The protein below binds the small molecule below.
Small molecule (SMILES): CC1=C2C[C@H]3[C@@H](CC=C4C[C@@H](O)CC[C@@]43C)[C@@H]2CC[C@]12O[C@@H]1C[C@H](C)CN[C@H]1[C@H]2C

Sequence of chain 1.A:
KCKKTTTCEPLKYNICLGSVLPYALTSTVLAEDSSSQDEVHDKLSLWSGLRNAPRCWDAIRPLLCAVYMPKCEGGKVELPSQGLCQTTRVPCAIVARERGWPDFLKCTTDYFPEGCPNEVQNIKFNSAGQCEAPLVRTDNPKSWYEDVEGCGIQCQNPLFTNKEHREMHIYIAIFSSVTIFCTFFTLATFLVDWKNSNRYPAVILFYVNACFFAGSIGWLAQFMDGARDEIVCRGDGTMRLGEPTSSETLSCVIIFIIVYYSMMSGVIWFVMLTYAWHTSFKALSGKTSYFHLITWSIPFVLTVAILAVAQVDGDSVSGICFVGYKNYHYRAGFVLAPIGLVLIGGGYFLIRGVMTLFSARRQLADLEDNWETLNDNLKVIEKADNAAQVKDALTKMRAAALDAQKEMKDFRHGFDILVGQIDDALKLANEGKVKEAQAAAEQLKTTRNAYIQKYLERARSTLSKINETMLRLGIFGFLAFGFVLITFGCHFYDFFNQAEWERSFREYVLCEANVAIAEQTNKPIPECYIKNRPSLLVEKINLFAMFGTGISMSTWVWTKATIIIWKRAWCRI

Binding-site contacts:
Ligand atom O02 contacts residue ASP325 of chain 1.A at 3.8 Å.
Ligand atom C06 contacts residue TYR335 of chain 1.A at 4.2 Å (hydrophobic).
Ligand atom C15 contacts residue TYR335 of chain 1.A at 4.2 Å (hydrophobic).
Ligand atom C11 contacts residue GLN522 of chain 1.A at 3.5 Å.
Ligand atom C11 contacts residue TYR335 of chain 1.A at 3.1 Å (hydrophobic).
Ligand atom C11 contacts residue LYS336 of chain 1.A at 3.9 Å.
Ligand atom C27 contacts residue LEU162 of chain 1.A at 3.8 Å (hydrophobic).
Ligand atom C13 contacts residue TYR335 of chain 1.A at 4.2 Å (hydrophobic).
Ligand atom C20 contacts residue TYR335 of chain 1.A at 3.8 Å (hydrophobic).
Ligand atom C25 contacts residue ASP325 of chain 1.A at 4.0 Å.
Ligand atom C15 contacts residue GLN522 of chain 1.A at 3.7 Å.
Ligand atom C17 contacts residue TYR335 of chain 1.A at 3.9 Å (hydrophobic).
Ligand atom N03 contacts residue PHE529 of chain 1.A at 3.7 Å.
Ligand atom C28 contacts residue LYS336 of chain 1.A at 4.1 Å.
Ligand atom C10 contacts residue LEU162 of chain 1.A at 4.2 Å (hydrophobic).
Ligand atom C19 contacts residue PHE163 of chain 1.A at 3.8 Å (hydrophobic).
Ligand atom C21 contacts residue ASP325 of chain 1.A at 3.4 Å.
Ligand atom C21 contacts residue TYR335 of chain 1.A at 4.0 Å (hydrophobic).
Ligand atom C23 contacts residue ASP325 of chain 1.A at 3.2 Å.
Ligand atom C22 contacts residue TYR335 of chain 1.A at 3.7 Å (hydrophobic).
Ligand atom C22 contacts residue GLU563 of chain 1.A at 4.1 Å.
Ligand atom C10 contacts residue ASN160 of chain 1.A at 3.3 Å.
Ligand atom C29 contacts residue PHE529 of chain 1.A at 3.9 Å (hydrophobic).
Ligand atom C20 contacts residue ARG341 of chain 1.A at 3.8 Å.
Ligand atom C30 contacts residue TYR148 of chain 1.A at 4.1 Å (hydrophobic).
Ligand atom C26 contacts residue GLU526 of chain 1.A at 3.6 Å.
Ligand atom C19 contacts residue ASP325 of chain 1.A at 4.1 Å.
Ligand atom C14 contacts residue LEU162 of chain 1.A at 4.1 Å (hydrophobic).
Ligand atom C13 contacts residue GLN522 of chain 1.A at 4.0 Å.
Ligand atom C22 contacts residue ARG341 of chain 1.A at 4.2 Å.
Ligand atom C27 contacts residue ASN160 of chain 1.A at 3.4 Å.
Ligand atom O02 contacts residue GLU563 of chain 1.A at 3.3 Å (salt-bridge).
Ligand atom C07 contacts residue ASN160 of chain 1.A at 4.2 Å.
Ligand atom C19 contacts residue ASN160 of chain 1.A at 3.7 Å.
Ligand atom C15 contacts residue ARG341 of chain 1.A at 4.2 Å.
Ligand atom C04 contacts residue ASN160 of chain 1.A at 4.2 Å.
Ligand atom C09 contacts residue LEU162 of chain 1.A at 4.2 Å (hydrophobic).
Ligand atom C25 contacts residue GLU563 of chain 1.A at 3.4 Å.
Ligand atom C30 contacts residue LYS336 of chain 1.A at 3.3 Å.
Ligand atom C21 contacts residue ASN160 of chain 1.A at 3.9 Å.